Binding-site contacts:
Ligand atom C contacts residue HIS46 of chain 1.A at 3.4 Å.
Ligand atom O contacts residue GLN195 of chain 1.A at 3.3 Å (h-bond).
Ligand atom O contacts residue GLN195 of chain 1.A at 3.0 Å (h-bond).
Ligand atom CZ contacts residue ASP192 of chain 1.A at 3.5 Å.
Ligand atom OE2 contacts residue SER198 of chain 1.A at 2.7 Å (h-bond).
Ligand atom C contacts residue GLN195 of chain 1.A at 3.2 Å.
Ligand atom OE1 contacts residue HIS46 of chain 1.A at 2.7 Å (h-bond).
Ligand atom CG contacts residue ASP50 of chain 1.A at 3.4 Å.
Ligand atom OE2 contacts residue GLY196 of chain 1.A at 2.8 Å (h-bond).
Ligand atom CA contacts residue ASP50 of chain 1.A at 3.2 Å.
Ligand atom ND2 contacts residue CYS47 of chain 1.A at 2.8 Å (h-bond).
Ligand atom CB contacts residue CYS47 of chain 1.A at 3.4 Å (hydrophobic).
Ligand atom CA contacts residue GLN195 of chain 1.A at 3.5 Å.
Ligand atom NH1 contacts residue GLY229 of chain 1.A at 3.3 Å.
Ligand atom N contacts residue GLN195 of chain 1.A at 3.3 Å (h-bond).
Ligand atom NH2 contacts residue ASP50 of chain 1.A at 2.8 Å (salt-bridge).
Ligand atom N contacts residue ASP50 of chain 1.A at 2.7 Å (salt-bridge).
Ligand atom ND2 contacts residue TYR57 of chain 1.A at 3.0 Å (h-bond).
Ligand atom NH1 contacts residue SER193 of chain 1.A at 2.8 Å (h-bond).
Ligand atom CD2 contacts residue ASP50 of chain 1.A at 3.3 Å.
Ligand atom OD1 contacts residue ARG20 of chain 1.A at 2.9 Å (salt-bridge).
Ligand atom NH2 contacts residue GLY221 of chain 1.A at 2.8 Å (h-bond).
Ligand atom CA contacts residue HIS46 of chain 1.A at 3.2 Å.
Ligand atom O contacts residue TYR51 of chain 1.A at 3.4 Å.
Ligand atom NH1 contacts residue ASP192 of chain 1.A at 2.8 Å (salt-bridge).
Ligand atom O contacts residue HIS94 of chain 1.A at 3.2 Å.
Ligand atom NH2 contacts residue ASP192 of chain 1.A at 3.0 Å (salt-bridge).
Ligand atom NH1 contacts residue ASP50 of chain 1.A at 3.2 Å (salt-bridge).
Ligand atom CG contacts residue CYS194 of chain 1.A at 3.5 Å (hydrophobic).
Ligand atom OE1 contacts residue SER198 of chain 1.A at 3.1 Å (h-bond).
Ligand atom C contacts residue ASP50 of chain 1.A at 3.5 Å.
Ligand atom CB contacts residue ASP50 of chain 1.A at 3.4 Å.
Ligand atom CA contacts residue GLN195 of chain 1.A at 3.3 Å.
Ligand atom CZ contacts residue ASP50 of chain 1.A at 3.4 Å.
Ligand atom CZ contacts residue SER193 of chain 1.A at 3.2 Å.
Ligand atom CE1 contacts residue HIS46 of chain 1.A at 3.1 Å.
Ligand atom N contacts residue HIS46 of chain 1.A at 3.2 Å (h-bond).
Ligand atom CD contacts residue SER198 of chain 1.A at 3.2 Å.
Ligand atom O contacts residue HIS46 of chain 1.A at 3.4 Å.
Ligand atom N contacts residue GLN195 of chain 1.A at 2.8 Å (h-bond).

Sequence of chain 1.A:
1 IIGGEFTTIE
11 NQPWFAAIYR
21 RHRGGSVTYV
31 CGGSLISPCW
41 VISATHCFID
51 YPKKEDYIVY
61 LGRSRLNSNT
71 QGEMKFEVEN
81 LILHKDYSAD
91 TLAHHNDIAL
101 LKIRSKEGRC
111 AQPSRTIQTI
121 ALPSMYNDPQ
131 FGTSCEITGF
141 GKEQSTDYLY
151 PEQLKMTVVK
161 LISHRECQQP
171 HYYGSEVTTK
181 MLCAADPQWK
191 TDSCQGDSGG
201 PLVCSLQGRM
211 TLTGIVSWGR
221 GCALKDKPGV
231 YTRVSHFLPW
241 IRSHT

The protein below binds the small molecule below.
Small molecule (SMILES): CC(C)C[C@H](NC(=O)[C@@H]1CSS[C@H]2CSSC[C@H](NC(=O)CNC(=O)[C@H](CCCN=C(N)N)NC(=O)CNC(=O)[C@H](CC(C)C)NC(=O)[C@H](C)NC(=O)[C@@H](NC(=O)CN)C2)C(=O)N[C@@H](CCC(=O)O)C(=O)N[C@@H](CC(N)=O)C(=O)N[C@@H](CC2=NC=NC2)C(=O)N[C@@H](CCCN=C(N)N)C(=O)N1)C(N)=O